A small-molecule ligand and the protein it binds are described below.
Small molecule (SMILES): CC[C@H](C)[C@H](NC(=O)[C@H](CC(C)C)NC(=O)[C@H](CO)NC(=O)CNC(=O)[C@@H](NC(=O)[C@@H](N)[C@@H](C)O)C(C)C)C(=O)N[C@H](C=O)CCC(N)=O

Binding-site contacts:
Ligand atom CB contacts residue ARG35 of chain 59.C at 3.4 Å.
Ligand atom CA contacts residue ASP243 of chain 59.C at 3.3 Å.
Ligand atom OG contacts residue ARG35 of chain 59.C at 4.2 Å.
Ligand atom O contacts residue ARG36 of chain 59.C at 2.9 Å (salt-bridge).
Ligand atom CA contacts residue ARG29 of chain 59.C at 4.2 Å.
Ligand atom CB contacts residue ASP243 of chain 59.C at 3.9 Å.
Ligand atom CA contacts residue ASP243 of chain 59.C at 4.2 Å.
Ligand atom O contacts residue ARG29 of chain 59.C at 3.0 Å (salt-bridge).
Ligand atom N contacts residue ARG35 of chain 59.C at 4.4 Å.
Ligand atom CD2 contacts residue ARG29 of chain 59.C at 3.8 Å.
Ligand atom OG contacts residue PHE244 of chain 59.C at 3.7 Å.
Ligand atom CG2 contacts residue PRO43 of chain 59.C at 4.3 Å (hydrophobic).
Ligand atom CA contacts residue ARG35 of chain 59.C at 4.5 Å.
Ligand atom CG2 contacts residue GLU245 of chain 59.C at 3.4 Å.
Ligand atom O contacts residue ASP243 of chain 59.C at 4.3 Å.
Ligand atom C contacts residue ASP243 of chain 59.C at 3.5 Å.
Ligand atom N contacts residue ASP243 of chain 59.C at 3.8 Å.
Ligand atom CB contacts residue ASP243 of chain 59.C at 4.2 Å.
Ligand atom O contacts residue ARG29 of chain 59.C at 4.2 Å.
Ligand atom CG2 contacts residue ARG36 of chain 59.C at 3.8 Å.
Ligand atom CG1 contacts residue ASP243 of chain 59.C at 3.3 Å.
Ligand atom C contacts residue ASP243 of chain 59.C at 4.4 Å.
Ligand atom N contacts residue ARG35 of chain 59.C at 4.1 Å.
Ligand atom O contacts residue ILE25 of chain 59.C at 3.8 Å.
Ligand atom CG1 contacts residue ARG35 of chain 59.C at 4.4 Å.
Ligand atom C contacts residue ARG35 of chain 59.C at 3.5 Å.
Ligand atom CD1 contacts residue ARG29 of chain 59.C at 3.6 Å.
Ligand atom N contacts residue ARG35 of chain 59.C at 4.1 Å.
Ligand atom C contacts residue ARG35 of chain 59.C at 3.7 Å.
Ligand atom O contacts residue ARG35 of chain 59.C at 3.3 Å (salt-bridge).
Ligand atom C contacts residue PRO43 of chain 59.C at 4.5 Å (hydrophobic).
Ligand atom CB contacts residue ARG35 of chain 59.C at 3.8 Å.
Ligand atom N contacts residue ASP243 of chain 59.C at 3.3 Å (salt-bridge).
Ligand atom C contacts residue ARG36 of chain 59.C at 3.2 Å.
Ligand atom O contacts residue ASP243 of chain 59.C at 4.3 Å.
Ligand atom C contacts residue ARG29 of chain 59.C at 3.9 Å.
Ligand atom O contacts residue PHE37 of chain 59.C at 3.8 Å.
Ligand atom O contacts residue ARG35 of chain 59.C at 2.9 Å (salt-bridge).
Ligand atom CG2 contacts residue ARG35 of chain 59.C at 3.9 Å.
Ligand atom O contacts residue PRO43 of chain 59.C at 3.7 Å.

Sequence of chain 59.C:
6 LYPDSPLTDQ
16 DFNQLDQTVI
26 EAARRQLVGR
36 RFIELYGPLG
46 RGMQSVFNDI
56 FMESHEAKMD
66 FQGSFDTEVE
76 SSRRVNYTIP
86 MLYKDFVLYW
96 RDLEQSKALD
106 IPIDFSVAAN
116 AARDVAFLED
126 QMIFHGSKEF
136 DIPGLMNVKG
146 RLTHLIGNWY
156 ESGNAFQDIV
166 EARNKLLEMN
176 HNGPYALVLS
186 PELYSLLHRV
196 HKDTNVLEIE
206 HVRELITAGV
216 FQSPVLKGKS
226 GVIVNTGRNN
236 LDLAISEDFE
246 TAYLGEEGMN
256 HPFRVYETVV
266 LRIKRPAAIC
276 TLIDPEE